Sequence of chain 1.A:
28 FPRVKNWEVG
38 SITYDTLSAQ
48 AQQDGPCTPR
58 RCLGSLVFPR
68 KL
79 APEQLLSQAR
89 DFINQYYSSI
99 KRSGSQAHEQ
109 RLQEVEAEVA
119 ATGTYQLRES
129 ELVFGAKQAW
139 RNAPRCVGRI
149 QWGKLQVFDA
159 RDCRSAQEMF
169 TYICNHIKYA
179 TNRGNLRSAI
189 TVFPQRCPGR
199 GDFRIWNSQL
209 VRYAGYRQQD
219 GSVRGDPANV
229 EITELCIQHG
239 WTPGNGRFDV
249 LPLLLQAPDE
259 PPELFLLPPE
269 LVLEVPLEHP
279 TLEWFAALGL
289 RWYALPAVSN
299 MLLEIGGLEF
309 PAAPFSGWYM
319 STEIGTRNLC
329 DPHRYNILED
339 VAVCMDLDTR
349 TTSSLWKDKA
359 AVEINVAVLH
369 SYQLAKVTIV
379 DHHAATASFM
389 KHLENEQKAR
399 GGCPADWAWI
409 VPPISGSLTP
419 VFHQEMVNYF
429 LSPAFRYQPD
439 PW

The protein below binds the small molecule below.
Small molecule (SMILES): Cc1cc(N)nc(CCc2cc(F)cc(CCCN(C)C)c2)c1

Binding-site contacts:
Ligand atom C15 contacts residue HEM1 of chain 1.E at 3.8 Å.
Ligand atom C09 contacts residue GLU321 of chain 1.A at 3.3 Å.
Ligand atom C14 contacts residue VAL296 of chain 1.A at 3.4 Å (hydrophobic).
Ligand atom C09 contacts residue HEM1 of chain 1.E at 3.6 Å.
Ligand atom C12 contacts residue HEM1 of chain 1.E at 3.6 Å.
Ligand atom N02 contacts residue TRP316 of chain 1.A at 2.7 Å (h-bond).
Ligand atom C02 contacts residue GLU321 of chain 1.A at 3.3 Å.
Ligand atom C03 contacts residue HEM1 of chain 1.E at 3.0 Å.
Ligand atom N02 contacts residue HEM1 of chain 1.E at 3.0 Å.
Ligand atom C06 contacts residue GLU321 of chain 1.A at 3.4 Å.
Ligand atom F13 contacts residue PHE313 of chain 1.A at 3.5 Å.
Ligand atom C11 contacts residue VAL296 of chain 1.A at 3.8 Å (hydrophobic).
Ligand atom C04 contacts residue HEM1 of chain 1.E at 3.8 Å.
Ligand atom C21 contacts residue PHE65 of chain 1.A at 3.6 Å (hydrophobic).
Ligand atom C13 contacts residue VAL296 of chain 1.A at 3.4 Å (hydrophobic).
Ligand atom C12 contacts residue VAL296 of chain 1.A at 3.6 Å (hydrophobic).
Ligand atom F13 contacts residue HEM1 of chain 1.E at 3.0 Å.
Ligand atom C16 contacts residue VAL296 of chain 1.A at 3.8 Å (hydrophobic).
Ligand atom C11 contacts residue HEM1 of chain 1.E at 3.8 Å.
Ligand atom C07 contacts residue GLY315 of chain 1.A at 3.9 Å.
Ligand atom C07 contacts residue PHE313 of chain 1.A at 3.7 Å (hydrophobic).
Ligand atom C16 contacts residue HEM1 of chain 1.E at 3.8 Å.
Ligand atom N20 contacts residue HEM1 of chain 1.E at 3.5 Å (h-bond).
Ligand atom F13 contacts residue MET299 of chain 1.A at 3.5 Å.
Ligand atom N02 contacts residue TYR317 of chain 1.A at 3.6 Å.
Ligand atom C19 contacts residue HEM1 of chain 1.E at 3.2 Å.
Ligand atom N02 contacts residue MET318 of chain 1.A at 3.8 Å.
Ligand atom C02 contacts residue HEM1 of chain 1.E at 3.4 Å.
Ligand atom C13 contacts residue HEM1 of chain 1.E at 3.2 Å.
Ligand atom N02 contacts residue GLU321 of chain 1.A at 2.7 Å (salt-bridge).
Ligand atom C14 contacts residue HEM1 of chain 1.E at 3.4 Å.
Ligand atom C15 contacts residue VAL296 of chain 1.A at 3.6 Å (hydrophobic).
Ligand atom C05 contacts residue VAL296 of chain 1.A at 3.8 Å (hydrophobic).
Ligand atom N01 contacts residue GLU321 of chain 1.A at 2.7 Å (salt-bridge).
Ligand atom C21 contacts residue TYR435 of chain 1.A at 3.5 Å (hydrophobic).
Ligand atom C07 contacts residue HEM1 of chain 1.E at 3.5 Å.
Ligand atom C08 contacts residue GLU321 of chain 1.A at 3.1 Å.
Ligand atom C18 contacts residue HEM1 of chain 1.E at 3.5 Å.
Ligand atom C02 contacts residue TRP316 of chain 1.A at 3.6 Å (hydrophobic).
Ligand atom C21 contacts residue HEM1 of chain 1.E at 3.5 Å.